Sequence of chain 1.A:
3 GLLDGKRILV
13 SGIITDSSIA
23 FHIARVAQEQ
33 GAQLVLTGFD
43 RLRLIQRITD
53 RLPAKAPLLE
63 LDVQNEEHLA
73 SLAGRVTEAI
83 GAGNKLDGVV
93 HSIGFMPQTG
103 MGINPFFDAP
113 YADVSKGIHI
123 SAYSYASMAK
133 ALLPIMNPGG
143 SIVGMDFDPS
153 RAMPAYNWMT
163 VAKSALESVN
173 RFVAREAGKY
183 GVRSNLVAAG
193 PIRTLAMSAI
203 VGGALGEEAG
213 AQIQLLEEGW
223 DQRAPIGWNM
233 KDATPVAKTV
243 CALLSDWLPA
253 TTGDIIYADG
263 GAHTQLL

This protein binds this small molecule.
Small molecule (SMILES): N[C@@H](CCCC[NH3+])C(=O)O

Binding-site contacts:
Ligand atom CD contacts residue GLU178 of chain 1.A at 3.8 Å.
Ligand atom CG contacts residue LYS181 of chain 1.A at 1.1 Å.
Ligand atom CD contacts residue LYS181 of chain 1.A at 1.4 Å.
Ligand atom CE contacts residue LYS181 of chain 1.A at 2.6 Å.
Ligand atom NZ contacts residue GLU178 of chain 1.A at 2.4 Å (salt-bridge).
Ligand atom CG contacts residue GLU178 of chain 1.A at 3.9 Å.
Ligand atom CB contacts residue GLU178 of chain 1.A at 4.2 Å.
Ligand atom CG contacts residue ARG177 of chain 1.A at 3.7 Å.
Ligand atom NZ contacts residue LYS181 of chain 1.A at 3.0 Å.
Ligand atom CB contacts residue LYS181 of chain 1.A at 1.3 Å.
Ligand atom CE contacts residue GLU178 of chain 1.A at 3.5 Å.